This small molecule binds to this protein.
Small molecule (SMILES): CC(=O)N[C@H]1[C@H](O[C@H]2[C@H](O)[C@@H](NC(C)=O)CO[C@@H]2CO)O[C@H](CO)[C@@H](O)[C@@H]1O

Sequence of chain 23.J:
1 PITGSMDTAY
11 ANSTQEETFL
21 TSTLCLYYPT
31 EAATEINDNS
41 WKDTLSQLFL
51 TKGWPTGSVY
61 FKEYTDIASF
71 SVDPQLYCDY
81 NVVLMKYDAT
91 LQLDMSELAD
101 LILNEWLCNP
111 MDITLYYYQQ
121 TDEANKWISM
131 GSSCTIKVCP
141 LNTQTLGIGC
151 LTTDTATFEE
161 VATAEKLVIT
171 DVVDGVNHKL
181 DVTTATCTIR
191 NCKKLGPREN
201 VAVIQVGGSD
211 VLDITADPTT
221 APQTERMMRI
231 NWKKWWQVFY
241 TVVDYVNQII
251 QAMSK

Binding-site contacts:
Ligand atom N2 contacts residue ASN12 of chain 23.J at 3.8 Å.
Ligand atom O5 contacts residue ASN12 of chain 23.J at 2.7 Å (h-bond).
Ligand atom C2 contacts residue ASN12 of chain 23.J at 3.2 Å.
Ligand atom C1 contacts residue ASN12 of chain 23.J at 2.1 Å.
Ligand atom C7 contacts residue ASN12 of chain 23.J at 3.9 Å.
Ligand atom C5 contacts residue ASN12 of chain 23.J at 4.1 Å.
Ligand atom O7 contacts residue ASN12 of chain 23.J at 3.7 Å.